Binding-site contacts:
Ligand atom C2 contacts residue ASP336 of chain 1.C at 3.6 Å.
Ligand atom O7 contacts residue VAL364 of chain 1.C at 4.3 Å.
Ligand atom C8 contacts residue VAL364 of chain 1.C at 4.0 Å (hydrophobic).
Ligand atom C7 contacts residue ASP336 of chain 1.C at 3.8 Å.
Ligand atom O7 contacts residue ASN340 of chain 1.C at 3.9 Å.
Ligand atom C7 contacts residue ASN340 of chain 1.C at 3.6 Å.
Ligand atom O5 contacts residue ASN340 of chain 1.C at 2.4 Å (h-bond).
Ligand atom C5 contacts residue ASN340 of chain 1.C at 3.6 Å.
Ligand atom C7 contacts residue VAL364 of chain 1.C at 4.5 Å (hydrophobic).
Ligand atom O7 contacts residue ASP336 of chain 1.C at 2.9 Å (salt-bridge).
Ligand atom C3 contacts residue ASN340 of chain 1.C at 3.7 Å.
Ligand atom O4 contacts residue ASN367 of chain 1.C at 4.1 Å.
Ligand atom O3 contacts residue ASN340 of chain 1.C at 4.0 Å.
Ligand atom N2 contacts residue ASP336 of chain 1.C at 4.1 Å.
Ligand atom C4 contacts residue ASN340 of chain 1.C at 4.2 Å.
Ligand atom C1 contacts residue ASP336 of chain 1.C at 4.0 Å.
Ligand atom N2 contacts residue ASN340 of chain 1.C at 3.2 Å (h-bond).
Ligand atom C1 contacts residue ASN340 of chain 1.C at 1.4 Å.
Ligand atom C2 contacts residue ASN340 of chain 1.C at 2.5 Å.
Ligand atom C8 contacts residue ASN340 of chain 1.C at 4.2 Å.

This protein binds this small molecule.
Small molecule (SMILES): CC(=O)N[C@@H]1[C@@H](O)[C@H](O)[C@@H](CO)O[C@H]1O

Sequence of chain 1.C:
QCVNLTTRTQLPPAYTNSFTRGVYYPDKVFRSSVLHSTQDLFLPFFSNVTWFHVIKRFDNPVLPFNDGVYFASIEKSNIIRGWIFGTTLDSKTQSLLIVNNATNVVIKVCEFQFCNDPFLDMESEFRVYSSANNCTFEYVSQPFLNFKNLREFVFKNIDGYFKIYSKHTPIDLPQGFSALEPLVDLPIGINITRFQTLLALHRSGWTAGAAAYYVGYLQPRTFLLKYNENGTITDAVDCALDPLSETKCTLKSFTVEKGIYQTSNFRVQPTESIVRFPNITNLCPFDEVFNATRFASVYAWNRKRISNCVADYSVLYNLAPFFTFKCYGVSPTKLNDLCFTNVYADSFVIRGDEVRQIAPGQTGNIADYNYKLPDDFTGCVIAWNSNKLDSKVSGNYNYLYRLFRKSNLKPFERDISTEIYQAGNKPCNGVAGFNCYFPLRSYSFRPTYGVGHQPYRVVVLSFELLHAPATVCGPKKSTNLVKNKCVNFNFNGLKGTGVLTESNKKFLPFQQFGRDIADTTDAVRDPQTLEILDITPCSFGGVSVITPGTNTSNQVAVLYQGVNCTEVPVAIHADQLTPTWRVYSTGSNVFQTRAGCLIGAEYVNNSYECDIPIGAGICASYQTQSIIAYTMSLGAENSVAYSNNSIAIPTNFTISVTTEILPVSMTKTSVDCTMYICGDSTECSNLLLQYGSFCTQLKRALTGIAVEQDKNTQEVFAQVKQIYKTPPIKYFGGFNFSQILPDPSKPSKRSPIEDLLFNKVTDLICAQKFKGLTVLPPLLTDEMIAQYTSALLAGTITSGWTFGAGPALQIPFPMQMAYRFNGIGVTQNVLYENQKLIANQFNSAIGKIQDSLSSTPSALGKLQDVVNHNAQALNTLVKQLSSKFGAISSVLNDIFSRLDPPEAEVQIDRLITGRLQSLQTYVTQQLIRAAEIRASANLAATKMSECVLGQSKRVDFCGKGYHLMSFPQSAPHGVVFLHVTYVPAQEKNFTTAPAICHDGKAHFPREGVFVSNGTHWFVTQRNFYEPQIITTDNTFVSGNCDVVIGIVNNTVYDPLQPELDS